The small molecule below binds the protein below.
Small molecule (SMILES): Cc1cn([C@H]2C[C@H](O[P](=O)(O)OC[C@H]3O[C@@H](n4cnc5c(N)ncnc54)C[C@@H]3O[P](=O)(O)OC[C@H]3O[C@@H](n4cnc5c(=O)nc(N)[nH]c54)C[C@@H]3O[P](=O)(O)OC[C@H]3O[C@@H](n4cnc5c(N)ncnc54)C[C@@H]3OP(=O)(O)O)[C@@H](CO[P](=O)(O)O[C@H]3C[C@H](n4cc(C)c(=O)[nH]c4=O)O[C@@H]3CO[P](=O)(O)O[C@H]3C[C@H](n4cnc5c(N)ncnc54)O[C@@H]3CO[P](=O)(O)O[C@H]3C[C@H](n4ccc(N)nc4=O)O[C@@H]3CO)O2)c(=O)[nH]c1=O

Sequence of chain 1.C:
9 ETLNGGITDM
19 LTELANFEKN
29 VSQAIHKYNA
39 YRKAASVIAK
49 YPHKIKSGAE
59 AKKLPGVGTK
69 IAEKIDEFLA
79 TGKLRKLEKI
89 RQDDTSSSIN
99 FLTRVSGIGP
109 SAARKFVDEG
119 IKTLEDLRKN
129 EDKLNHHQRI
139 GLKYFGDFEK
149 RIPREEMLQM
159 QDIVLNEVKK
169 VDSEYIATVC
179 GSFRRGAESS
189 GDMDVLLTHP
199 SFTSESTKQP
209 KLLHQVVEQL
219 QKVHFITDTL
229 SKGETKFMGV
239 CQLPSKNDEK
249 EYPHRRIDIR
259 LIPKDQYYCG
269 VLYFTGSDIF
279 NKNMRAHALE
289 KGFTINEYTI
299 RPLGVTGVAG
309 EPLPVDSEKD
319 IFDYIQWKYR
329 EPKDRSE

Binding-site contacts:
Ligand atom N1 contacts residue DT6 of chain 1.B at 2.6 Å (h-bond).
Ligand atom N3 contacts residue DG7 of chain 1.B at 2.8 Å (h-bond).
Ligand atom N1 contacts residue DT3 of chain 1.B at 2.5 Å (h-bond).
Ligand atom O6 contacts residue DC2 of chain 1.B at 2.9 Å (h-bond).
Ligand atom C2 contacts residue DC2 of chain 1.B at 2.9 Å.
Ligand atom N2 contacts residue DC2 of chain 1.B at 2.3 Å (h-bond).
Ligand atom O5' contacts residue GLY231 of chain 1.C at 3.2 Å.
Ligand atom N6 contacts residue DT1 of chain 1.B at 3.1 Å (h-bond).
Ligand atom C2 contacts residue DT3 of chain 1.B at 3.1 Å.
Ligand atom N3 contacts residue DG7 of chain 1.B at 3.4 Å (h-bond).
Ligand atom C6 contacts residue DC2 of chain 1.B at 3.2 Å.
Ligand atom OP1 contacts residue THR233 of chain 1.C at 2.5 Å (h-bond).
Ligand atom N6 contacts residue DT3 of chain 1.B at 2.7 Å (h-bond).
Ligand atom O4 contacts residue DA4 of chain 1.B at 2.7 Å (h-bond).
Ligand atom N3 contacts residue DA5 of chain 1.B at 2.7 Å (h-bond).
Ligand atom O2 contacts residue DA5 of chain 1.B at 3.3 Å.
Ligand atom N2 contacts residue DT3 of chain 1.B at 3.2 Å (h-bond).
Ligand atom C4 contacts residue DG7 of chain 1.B at 3.5 Å.
Ligand atom OP1 contacts residue GLU232 of chain 1.C at 3.3 Å (salt-bridge).
Ligand atom C2 contacts residue DG7 of chain 1.B at 2.8 Å.
Ligand atom OP1 contacts residue LYS234 of chain 1.C at 3.3 Å (salt-bridge).
Ligand atom C2 contacts residue DA4 of chain 1.B at 3.2 Å.
Ligand atom C4 contacts residue DA5 of chain 1.B at 3.5 Å.
Ligand atom C6 contacts residue DT3 of chain 1.B at 3.3 Å.
Ligand atom O4 contacts residue DT3 of chain 1.B at 3.3 Å (h-bond).
Ligand atom N1 contacts residue DG7 of chain 1.B at 3.1 Å (h-bond).
Ligand atom N3 contacts residue DA4 of chain 1.B at 2.3 Å (h-bond).
Ligand atom N1 contacts residue DA5 of chain 1.B at 3.3 Å (h-bond).
Ligand atom N6 contacts residue DA5 of chain 1.B at 2.7 Å (h-bond).
Ligand atom N1 contacts residue DC2 of chain 1.B at 2.6 Å (h-bond).
Ligand atom N6 contacts residue DT6 of chain 1.B at 3.2 Å (h-bond).
Ligand atom C2 contacts residue DT1 of chain 1.B at 3.4 Å.
Ligand atom C2 contacts residue DT6 of chain 1.B at 3.1 Å.
Ligand atom O4 contacts residue DA5 of chain 1.B at 3.3 Å (h-bond).
Ligand atom N6 contacts residue DC2 of chain 1.B at 3.5 Å (h-bond).
Ligand atom C4 contacts residue DA4 of chain 1.B at 3.0 Å.
Ligand atom O2 contacts residue DG7 of chain 1.B at 3.1 Å (h-bond).
Ligand atom O2 contacts residue DA4 of chain 1.B at 2.9 Å.
Ligand atom N1 contacts residue DT1 of chain 1.B at 2.9 Å (h-bond).
Ligand atom OP1 contacts residue LYS230 of chain 1.C at 3.0 Å (salt-bridge).